This protein binds this small molecule.
Small molecule (SMILES): Nc1ccn([C@@H]2CO[C@H](CO)O2)c(=O)n1

Sequence of chain 2.B:
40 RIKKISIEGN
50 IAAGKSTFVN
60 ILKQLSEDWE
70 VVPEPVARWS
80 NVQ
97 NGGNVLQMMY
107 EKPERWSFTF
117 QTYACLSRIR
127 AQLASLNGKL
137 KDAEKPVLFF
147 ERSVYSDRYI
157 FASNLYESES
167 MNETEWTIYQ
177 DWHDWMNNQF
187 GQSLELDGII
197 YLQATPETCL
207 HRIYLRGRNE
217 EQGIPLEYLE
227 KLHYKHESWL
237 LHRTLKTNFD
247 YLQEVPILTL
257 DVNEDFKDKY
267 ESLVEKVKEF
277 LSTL

Binding-site contacts:
Ligand atom C6 contacts residue TYR106 of chain 2.B at 3.3 Å (hydrophobic).
Ligand atom N2 contacts residue PHE116 of chain 2.B at 3.4 Å.
Ligand atom C7 contacts residue TRP78 of chain 2.B at 4.0 Å (hydrophobic).
Ligand atom O2 contacts residue TYR106 of chain 2.B at 3.8 Å.
Ligand atom C8 contacts residue TRP78 of chain 2.B at 4.1 Å (hydrophobic).
Ligand atom C3 contacts residue PHE157 of chain 2.B at 3.6 Å (hydrophobic).
Ligand atom O2 contacts residue TRP78 of chain 2.B at 3.8 Å.
Ligand atom O3 contacts residue ARG148 of chain 2.B at 3.4 Å (salt-bridge).
Ligand atom C8 contacts residue VAL75 of chain 2.B at 4.1 Å (hydrophobic).
Ligand atom C7 contacts residue ARG148 of chain 2.B at 3.7 Å.
Ligand atom C8 contacts residue ARG214 of chain 2.B at 4.0 Å.
Ligand atom C4 contacts residue PHE157 of chain 2.B at 3.8 Å (hydrophobic).
Ligand atom N2 contacts residue PHE157 of chain 2.B at 3.3 Å.
Ligand atom C8 contacts residue GLU73 of chain 2.B at 3.0 Å.
Ligand atom C3 contacts residue GLN117 of chain 2.B at 3.7 Å.
Ligand atom C1 contacts residue PHE157 of chain 2.B at 3.4 Å (hydrophobic).
Ligand atom N3 contacts residue ASP153 of chain 2.B at 2.8 Å (salt-bridge).
Ligand atom C5 contacts residue TRP78 of chain 2.B at 3.9 Å (hydrophobic).
Ligand atom O3 contacts residue ILE50 of chain 2.B at 3.9 Å.
Ligand atom C5 contacts residue ARG124 of chain 2.B at 3.9 Å.
Ligand atom N1 contacts residue PHE157 of chain 2.B at 3.6 Å.
Ligand atom O1 contacts residue GLN117 of chain 2.B at 3.8 Å.
Ligand atom O1 contacts residue PHE157 of chain 2.B at 3.7 Å.
Ligand atom C8 contacts residue ARG148 of chain 2.B at 3.7 Å.
Ligand atom C5 contacts residue ASP153 of chain 2.B at 3.7 Å.
Ligand atom C3 contacts residue ASP153 of chain 2.B at 3.7 Å.
Ligand atom C6 contacts residue LEU102 of chain 2.B at 3.6 Å (hydrophobic).
Ligand atom O3 contacts residue PHE157 of chain 2.B at 4.1 Å.
Ligand atom C7 contacts residue PHE157 of chain 2.B at 4.0 Å (hydrophobic).
Ligand atom N3 contacts residue GLN117 of chain 2.B at 2.8 Å (h-bond).
Ligand atom O1 contacts residue PHE116 of chain 2.B at 3.5 Å.
Ligand atom N3 contacts residue PHE157 of chain 2.B at 3.8 Å.
Ligand atom C5 contacts residue PHE157 of chain 2.B at 3.9 Å (hydrophobic).
Ligand atom C1 contacts residue GLN117 of chain 2.B at 3.8 Å.
Ligand atom N3 contacts residue ALA120 of chain 2.B at 4.0 Å.
Ligand atom N2 contacts residue GLN117 of chain 2.B at 2.9 Å (h-bond).
Ligand atom O4 contacts residue ARG148 of chain 2.B at 2.8 Å (salt-bridge).
Ligand atom O4 contacts residue GLU73 of chain 2.B at 2.7 Å (salt-bridge).
Ligand atom C1 contacts residue PHE116 of chain 2.B at 3.5 Å (hydrophobic).
Ligand atom O2 contacts residue LEU102 of chain 2.B at 3.6 Å.